Binding-site contacts:
Ligand atom C1 contacts residue PHE190 of chain 1.C at 4.1 Å (hydrophobic).
Ligand atom C6 contacts residue THR160 of chain 1.C at 3.9 Å.
Ligand atom C6 contacts residue ILE159 of chain 1.C at 4.3 Å (hydrophobic).
Ligand atom O5 contacts residue THR160 of chain 1.C at 4.2 Å.
Ligand atom C8 contacts residue ILE154 of chain 1.C at 4.0 Å (hydrophobic).
Ligand atom O5 contacts residue ASN158 of chain 1.C at 2.3 Å (h-bond).
Ligand atom C5 contacts residue ASN158 of chain 1.C at 3.6 Å.
Ligand atom C4 contacts residue ASN158 of chain 1.C at 4.2 Å.
Ligand atom O7 contacts residue ASN158 of chain 1.C at 3.5 Å (h-bond).
Ligand atom O5 contacts residue ILE159 of chain 1.C at 4.2 Å.
Ligand atom C3 contacts residue ASN158 of chain 1.C at 3.8 Å.
Ligand atom C5 contacts residue PHE190 of chain 1.C at 4.0 Å (hydrophobic).
Ligand atom O5 contacts residue PHE190 of chain 1.C at 4.3 Å.
Ligand atom O6 contacts residue PHE190 of chain 1.C at 3.8 Å.
Ligand atom C7 contacts residue ASN158 of chain 1.C at 3.4 Å.
Ligand atom C2 contacts residue ASN158 of chain 1.C at 2.5 Å.
Ligand atom N2 contacts residue ASN158 of chain 1.C at 2.9 Å (h-bond).
Ligand atom C1 contacts residue ASN158 of chain 1.C at 1.4 Å.
Ligand atom O6 contacts residue THR160 of chain 1.C at 4.0 Å.
Ligand atom O7 contacts residue PHE190 of chain 1.C at 4.3 Å.
Ligand atom C8 contacts residue PHE190 of chain 1.C at 4.2 Å (hydrophobic).
Ligand atom O6 contacts residue ILE159 of chain 1.C at 3.8 Å.

A protein and the small-molecule ligand that binds it are described below.
Small molecule (SMILES): CC(=O)N[C@H]1[C@H](O[C@H]2[C@H](O)[C@@H](NC(C)=O)CO[C@@H]2CO)O[C@H](CO)[C@@H](O[C@@H]2O[C@H](CO)[C@@H](O)[C@H](O)[C@@H]2O)[C@@H]1O

Sequence of chain 1.C:
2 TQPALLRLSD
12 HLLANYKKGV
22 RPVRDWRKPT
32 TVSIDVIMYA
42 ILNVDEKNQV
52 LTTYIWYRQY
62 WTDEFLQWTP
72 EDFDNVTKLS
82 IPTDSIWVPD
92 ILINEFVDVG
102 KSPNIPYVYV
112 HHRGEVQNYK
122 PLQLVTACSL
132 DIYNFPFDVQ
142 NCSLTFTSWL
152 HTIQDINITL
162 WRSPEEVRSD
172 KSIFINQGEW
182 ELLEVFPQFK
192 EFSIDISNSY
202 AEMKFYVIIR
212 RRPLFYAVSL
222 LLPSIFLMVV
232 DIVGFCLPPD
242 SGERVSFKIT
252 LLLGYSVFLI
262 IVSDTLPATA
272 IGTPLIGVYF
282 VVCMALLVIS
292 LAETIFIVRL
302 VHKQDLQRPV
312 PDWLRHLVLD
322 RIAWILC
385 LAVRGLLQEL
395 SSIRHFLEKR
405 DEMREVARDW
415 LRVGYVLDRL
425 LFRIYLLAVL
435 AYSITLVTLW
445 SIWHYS